Sequence of chain 1.A:
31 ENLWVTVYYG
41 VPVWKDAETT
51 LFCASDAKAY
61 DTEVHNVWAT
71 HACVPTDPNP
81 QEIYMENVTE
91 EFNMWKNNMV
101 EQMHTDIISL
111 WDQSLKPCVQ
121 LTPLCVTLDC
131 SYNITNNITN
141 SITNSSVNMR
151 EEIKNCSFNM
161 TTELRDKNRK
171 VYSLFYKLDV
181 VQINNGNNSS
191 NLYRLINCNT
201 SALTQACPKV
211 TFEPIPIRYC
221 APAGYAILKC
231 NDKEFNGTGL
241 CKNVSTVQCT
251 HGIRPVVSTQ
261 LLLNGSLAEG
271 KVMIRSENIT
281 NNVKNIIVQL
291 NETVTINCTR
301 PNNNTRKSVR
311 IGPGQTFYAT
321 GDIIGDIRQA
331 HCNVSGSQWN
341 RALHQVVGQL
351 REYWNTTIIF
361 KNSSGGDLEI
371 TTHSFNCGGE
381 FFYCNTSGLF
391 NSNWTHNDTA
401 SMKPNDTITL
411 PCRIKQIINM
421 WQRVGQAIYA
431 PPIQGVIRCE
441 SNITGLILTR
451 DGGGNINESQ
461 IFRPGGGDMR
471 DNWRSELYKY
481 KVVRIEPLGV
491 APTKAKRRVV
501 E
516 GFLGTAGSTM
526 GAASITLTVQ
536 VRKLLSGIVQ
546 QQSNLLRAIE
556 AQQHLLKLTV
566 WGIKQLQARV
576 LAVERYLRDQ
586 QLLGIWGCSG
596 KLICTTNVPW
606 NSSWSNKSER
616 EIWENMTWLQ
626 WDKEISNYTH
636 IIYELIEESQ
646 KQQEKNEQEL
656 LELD

Binding-site contacts:
Ligand atom C8 contacts residue GLU213 of chain 1.A at 4.0 Å.
Ligand atom C8 contacts residue ASN264 of chain 1.A at 4.3 Å.
Ligand atom C8 contacts residue GLU440 of chain 1.A at 4.4 Å.
Ligand atom O6 contacts residue CYS439 of chain 1.A at 3.7 Å.
Ligand atom O6 contacts residue GLU440 of chain 1.A at 3.6 Å.
Ligand atom C4 contacts residue ASN264 of chain 1.A at 4.2 Å.
Ligand atom C6 contacts residue GLU440 of chain 1.A at 4.2 Å.
Ligand atom O4 contacts residue GLU440 of chain 1.A at 3.0 Å (salt-bridge).
Ligand atom O5 contacts residue ARG254 of chain 1.A at 3.4 Å (salt-bridge).
Ligand atom C1 contacts residue GLU440 of chain 1.A at 4.1 Å.
Ligand atom O6 contacts residue ARG254 of chain 1.A at 4.2 Å.
Ligand atom C2 contacts residue ASN264 of chain 1.A at 2.5 Å.
Ligand atom O5 contacts residue GLU440 of chain 1.A at 4.2 Å.
Ligand atom C1 contacts residue NAG1 of chain 1.AB at 3.1 Å.
Ligand atom O5 contacts residue ASN264 of chain 1.A at 2.4 Å (h-bond).
Ligand atom C1 contacts residue ASN264 of chain 1.A at 1.4 Å.
Ligand atom C6 contacts residue ARG438 of chain 1.A at 3.8 Å.
Ligand atom C1 contacts residue ARG254 of chain 1.A at 3.9 Å.
Ligand atom C5 contacts residue GLU440 of chain 1.A at 3.3 Å.
Ligand atom C5 contacts residue ASN264 of chain 1.A at 3.6 Å.
Ligand atom C3 contacts residue GLU440 of chain 1.A at 3.3 Å.
Ligand atom C7 contacts residue ASN264 of chain 1.A at 4.0 Å.
Ligand atom C2 contacts residue GLU440 of chain 1.A at 4.3 Å.
Ligand atom O7 contacts residue PRO214 of chain 1.A at 3.8 Å.
Ligand atom O6 contacts residue ARG438 of chain 1.A at 3.4 Å (salt-bridge).
Ligand atom C8 contacts residue LEU263 of chain 1.A at 3.4 Å (hydrophobic).
Ligand atom C5 contacts residue NAG1 of chain 1.AB at 4.0 Å.
Ligand atom C4 contacts residue GLU440 of chain 1.A at 3.4 Å.
Ligand atom C8 contacts residue SER441 of chain 1.A at 3.8 Å.
Ligand atom O3 contacts residue GLU440 of chain 1.A at 3.8 Å.
Ligand atom N2 contacts residue ASN264 of chain 1.A at 2.9 Å (h-bond).
Ligand atom N2 contacts residue GLU440 of chain 1.A at 4.0 Å.
Ligand atom C8 contacts residue VAL256 of chain 1.A at 3.9 Å (hydrophobic).
Ligand atom C7 contacts residue GLU440 of chain 1.A at 4.3 Å.
Ligand atom C3 contacts residue ASN264 of chain 1.A at 3.8 Å.
Ligand atom O5 contacts residue NAG1 of chain 1.AB at 3.0 Å (h-bond).
Ligand atom C7 contacts residue VAL256 of chain 1.A at 4.5 Å (hydrophobic).

The protein below binds the small molecule below.
Small molecule (SMILES): CC(=O)N[C@H]1[C@H](O[C@H]2[C@H](O)[C@@H](NC(C)=O)CO[C@@H]2CO)O[C@H](CO)[C@@H](O[C@@H]2O[C@H](CO)[C@@H](O)[C@H](O)[C@@H]2O)[C@@H]1O